Sequence of chain 1.A:
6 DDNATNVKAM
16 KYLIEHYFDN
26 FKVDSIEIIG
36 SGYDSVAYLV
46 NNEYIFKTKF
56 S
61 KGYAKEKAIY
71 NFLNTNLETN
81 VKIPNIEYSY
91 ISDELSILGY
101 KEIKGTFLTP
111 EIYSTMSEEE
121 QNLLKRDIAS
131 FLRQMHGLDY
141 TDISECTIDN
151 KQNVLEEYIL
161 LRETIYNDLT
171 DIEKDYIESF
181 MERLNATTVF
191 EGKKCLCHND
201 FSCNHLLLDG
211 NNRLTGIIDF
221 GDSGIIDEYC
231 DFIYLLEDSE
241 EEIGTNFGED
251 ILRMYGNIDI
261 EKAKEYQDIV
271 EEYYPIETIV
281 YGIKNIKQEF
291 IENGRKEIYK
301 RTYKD

Binding-site contacts:
Ligand atom O2G contacts residue MG1 of chain 1.H at 3.6 Å.
Ligand atom O2A contacts residue ASP219 of chain 1.A at 3.0 Å (salt-bridge).
Ligand atom O3G contacts residue MG1 of chain 1.H at 2.0 Å.
Ligand atom O2A contacts residue MG1 of chain 1.G at 2.0 Å.
Ligand atom PG contacts residue MG1 of chain 1.H at 3.3 Å.
Ligand atom O1G contacts residue SER40 of chain 1.A at 3.7 Å.
Ligand atom O1G contacts residue TYR63 of chain 1.A at 2.9 Å (h-bond).
Ligand atom C8 contacts residue ILE218 of chain 1.A at 3.7 Å (hydrophobic).
Ligand atom O3A contacts residue ASP219 of chain 1.A at 3.6 Å (salt-bridge).
Ligand atom O2B contacts residue MG1 of chain 1.G at 2.2 Å.
Ligand atom O2B contacts residue MG1 of chain 1.H at 3.3 Å.
Ligand atom PA contacts residue ASP219 of chain 1.A at 3.6 Å.
Ligand atom PA contacts residue MG1 of chain 1.G at 3.2 Å.
Ligand atom N3 contacts residue PHE107 of chain 1.A at 3.4 Å.
Ligand atom C6 contacts residue ILE103 of chain 1.A at 3.6 Å (hydrophobic).
Ligand atom N7 contacts residue ILE50 of chain 1.A at 3.6 Å.
Ligand atom O6 contacts residue TYR100 of chain 1.A at 3.5 Å.
Ligand atom PB contacts residue MG1 of chain 1.G at 3.3 Å.
Ligand atom O3A contacts residue LYS52 of chain 1.A at 3.4 Å.
Ligand atom O6 contacts residue ILE218 of chain 1.A at 3.6 Å.
Ligand atom C2 contacts residue ILE103 of chain 1.A at 3.5 Å (hydrophobic).
Ligand atom C2' contacts residue PHE107 of chain 1.A at 3.7 Å (hydrophobic).
Ligand atom O6 contacts residue ILE103 of chain 1.A at 3.0 Å (h-bond).
Ligand atom C6 contacts residue ILE218 of chain 1.A at 3.7 Å (hydrophobic).
Ligand atom O3G contacts residue LYS52 of chain 1.A at 3.0 Å (salt-bridge).
Ligand atom O1A contacts residue ASP219 of chain 1.A at 3.3 Å.
Ligand atom N1 contacts residue GLU102 of chain 1.A at 3.6 Å.
Ligand atom O2B contacts residue ASP219 of chain 1.A at 2.8 Å (salt-bridge).
Ligand atom C8 contacts residue TYR100 of chain 1.A at 3.4 Å (hydrophobic).
Ligand atom O3A contacts residue MG1 of chain 1.G at 3.3 Å.
Ligand atom O1A contacts residue LYS52 of chain 1.A at 2.9 Å (salt-bridge).
Ligand atom N3B contacts residue SER40 of chain 1.A at 3.1 Å (h-bond).
Ligand atom N1 contacts residue ILE103 of chain 1.A at 2.9 Å (h-bond).
Ligand atom C3' contacts residue ILE218 of chain 1.A at 3.6 Å (hydrophobic).
Ligand atom C5' contacts residue ALA42 of chain 1.A at 3.7 Å (hydrophobic).
Ligand atom O2A contacts residue HIS205 of chain 1.A at 3.4 Å (h-bond).
Ligand atom C5 contacts residue ILE50 of chain 1.A at 3.7 Å (hydrophobic).
Ligand atom O3G contacts residue ASP219 of chain 1.A at 3.0 Å (salt-bridge).
Ligand atom N2 contacts residue ILE103 of chain 1.A at 3.1 Å (h-bond).
Ligand atom N7 contacts residue TYR100 of chain 1.A at 2.7 Å (h-bond).

A protein and the small-molecule ligand that binds it are described below.
Small molecule (SMILES): Nc1nc2c(ncn2[C@@H]2O[C@H](CO[P](=O)(O)O[P](=O)(O)NP(=O)(O)O)[C@@H](O)[C@H]2O)c(=O)[nH]1